Binding-site contacts:
Ligand atom N06 contacts residue ALA122 of chain 1.B at 4.1 Å.
Ligand atom BR01 contacts residue VAL110 of chain 1.B at 4.0 Å.
Ligand atom C05 contacts residue HIS125 of chain 1.B at 3.8 Å.
Ligand atom N06 contacts residue LEU144 of chain 1.B at 3.4 Å.
Ligand atom C05 contacts residue LEU141 of chain 1.B at 3.9 Å (hydrophobic).
Ligand atom C02 contacts residue VAL134 of chain 1.B at 4.3 Å (hydrophobic).
Ligand atom C03 contacts residue ALA122 of chain 1.B at 3.5 Å (hydrophobic).
Ligand atom C05 contacts residue LEU144 of chain 1.B at 3.4 Å (hydrophobic).
Ligand atom N04 contacts residue PHE176 of chain 1.B at 3.7 Å.
Ligand atom N06 contacts residue VAL110 of chain 1.B at 3.9 Å.
Ligand atom N06 contacts residue PHE176 of chain 1.B at 4.3 Å.
Ligand atom C03 contacts residue VAL134 of chain 1.B at 3.4 Å (hydrophobic).
Ligand atom BR01 contacts residue TYR111 of chain 1.B at 3.8 Å.
Ligand atom N04 contacts residue ALA122 of chain 1.B at 4.0 Å.
Ligand atom C02 contacts residue LEU107 of chain 1.B at 4.5 Å (hydrophobic).
Ligand atom BR01 contacts residue ALA122 of chain 1.B at 3.9 Å.
Ligand atom C05 contacts residue PHE176 of chain 1.B at 3.5 Å (hydrophobic).
Ligand atom C02 contacts residue ALA122 of chain 1.B at 3.5 Å (hydrophobic).
Ligand atom C02 contacts residue VAL110 of chain 1.B at 4.4 Å (hydrophobic).
Ligand atom C02 contacts residue LEU141 of chain 1.B at 3.9 Å (hydrophobic).
Ligand atom BR01 contacts residue LEU107 of chain 1.B at 3.5 Å.
Ligand atom N04 contacts residue VAL134 of chain 1.B at 3.5 Å.
Ligand atom N04 contacts residue HIS125 of chain 1.B at 3.0 Å (h-bond).
Ligand atom C03 contacts residue HIS125 of chain 1.B at 4.0 Å.
Ligand atom C05 contacts residue ALA122 of chain 1.B at 4.4 Å (hydrophobic).
Ligand atom N06 contacts residue LEU141 of chain 1.B at 3.6 Å.
Ligand atom C03 contacts residue VAL126 of chain 1.B at 4.4 Å (hydrophobic).
Ligand atom C05 contacts residue VAL134 of chain 1.B at 4.4 Å (hydrophobic).

Sequence of chain 1.B:
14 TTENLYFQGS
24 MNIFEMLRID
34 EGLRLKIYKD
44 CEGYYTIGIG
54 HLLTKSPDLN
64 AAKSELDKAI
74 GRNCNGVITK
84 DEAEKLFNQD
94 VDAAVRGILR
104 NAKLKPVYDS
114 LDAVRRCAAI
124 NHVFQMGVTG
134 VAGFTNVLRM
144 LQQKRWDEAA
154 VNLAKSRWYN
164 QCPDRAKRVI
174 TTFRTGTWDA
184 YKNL

This protein binds this small molecule.
Small molecule (SMILES): Brc1c[nH]cn1